Sequence of chain 1.A:
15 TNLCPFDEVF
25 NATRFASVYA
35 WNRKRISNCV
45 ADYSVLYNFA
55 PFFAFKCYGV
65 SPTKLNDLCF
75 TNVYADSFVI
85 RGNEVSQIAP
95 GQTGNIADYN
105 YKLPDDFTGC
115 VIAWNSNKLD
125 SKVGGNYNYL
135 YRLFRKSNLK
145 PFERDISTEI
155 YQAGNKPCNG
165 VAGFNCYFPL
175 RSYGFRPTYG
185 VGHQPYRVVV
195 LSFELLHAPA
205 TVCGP

The protein below binds the small molecule below.
Small molecule (SMILES): CC(=O)N[C@@H]1[C@@H](O)[C@H](O)[C@@H](CO)O[C@H]1O

Binding-site contacts:
Ligand atom C8 contacts residue THR27 of chain 1.A at 3.8 Å.
Ligand atom C8 contacts residue ALA26 of chain 1.A at 3.4 Å (hydrophobic).
Ligand atom C8 contacts residue ARG191 of chain 1.A at 4.3 Å.
Ligand atom C7 contacts residue ALA26 of chain 1.A at 4.3 Å (hydrophobic).
Ligand atom C1 contacts residue ASN25 of chain 1.A at 1.4 Å.
Ligand atom C8 contacts residue LEU123 of chain 1.A at 4.4 Å (hydrophobic).
Ligand atom O5 contacts residue ASN25 of chain 1.A at 2.4 Å (h-bond).
Ligand atom C7 contacts residue ASN25 of chain 1.A at 3.5 Å.
Ligand atom C2 contacts residue ASN25 of chain 1.A at 2.5 Å.
Ligand atom C5 contacts residue ASN25 of chain 1.A at 3.7 Å.
Ligand atom O7 contacts residue ASN25 of chain 1.A at 3.4 Å (h-bond).
Ligand atom C8 contacts residue ASN25 of chain 1.A at 3.7 Å.
Ligand atom C3 contacts residue ASN25 of chain 1.A at 3.8 Å.
Ligand atom C4 contacts residue ASN25 of chain 1.A at 4.2 Å.
Ligand atom N2 contacts residue ASN25 of chain 1.A at 2.9 Å (h-bond).